This protein binds this small molecule.
Small molecule (SMILES): CC(=O)N[C@@H]1[C@@H](O[C@@H]2O[C@H](CO)[C@H](O)[C@H](O)[C@H]2O)[C@@H](O)[C@@H](CO)O[C@H]1O

Binding-site contacts:
Ligand atom C5 contacts residue TYR78 of chain 3.A at 4.0 Å (hydrophobic).
Ligand atom O2 contacts residue GLY1 of chain 3.A at 3.8 Å.
Ligand atom C1 contacts residue PHE47 of chain 3.A at 4.0 Å (hydrophobic).
Ligand atom O5 contacts residue TYR78 of chain 3.A at 3.3 Å.
Ligand atom C2 contacts residue GLY1 of chain 3.A at 3.7 Å.
Ligand atom O4 contacts residue ASP125 of chain 3.A at 2.6 Å (salt-bridge).
Ligand atom C1 contacts residue GLY1 of chain 3.A at 4.1 Å.
Ligand atom O6 contacts residue GLY121 of chain 3.A at 3.6 Å.
Ligand atom C3 contacts residue GLY1 of chain 3.A at 3.5 Å.
Ligand atom C6 contacts residue TYR122 of chain 3.A at 3.9 Å (hydrophobic).
Ligand atom O1 contacts residue PHE47 of chain 3.A at 2.9 Å.
Ligand atom C6 contacts residue TYR78 of chain 3.A at 3.6 Å (hydrophobic).
Ligand atom C5 contacts residue TYR78 of chain 3.A at 3.6 Å (hydrophobic).
Ligand atom C4 contacts residue ASP125 of chain 3.A at 3.3 Å.
Ligand atom O5 contacts residue GLY121 of chain 3.A at 3.7 Å.
Ligand atom C5 contacts residue ASP125 of chain 3.A at 3.8 Å.
Ligand atom C1 contacts residue TYR78 of chain 3.A at 3.8 Å (hydrophobic).
Ligand atom N2 contacts residue PHE47 of chain 3.A at 4.1 Å.
Ligand atom O6 contacts residue TYR122 of chain 3.A at 3.0 Å (h-bond).
Ligand atom O4 contacts residue GLY121 of chain 3.A at 3.6 Å.
Ligand atom C6 contacts residue TRP123 of chain 3.A at 3.9 Å (hydrophobic).
Ligand atom C3 contacts residue TYR78 of chain 3.A at 3.7 Å (hydrophobic).
Ligand atom C6 contacts residue TYR78 of chain 3.A at 4.1 Å (hydrophobic).
Ligand atom O4 contacts residue GLY1 of chain 3.A at 2.7 Å (h-bond).
Ligand atom O3 contacts residue GLY1 of chain 3.A at 2.9 Å (h-bond).
Ligand atom O1 contacts residue GLY121 of chain 3.A at 4.1 Å.
Ligand atom O1 contacts residue TYR122 of chain 3.A at 3.0 Å.
Ligand atom C7 contacts residue PHE47 of chain 3.A at 3.8 Å (hydrophobic).
Ligand atom O7 contacts residue GLY1 of chain 3.A at 3.0 Å (h-bond).
Ligand atom C2 contacts residue GLY1 of chain 3.A at 3.5 Å.
Ligand atom C2 contacts residue PHE47 of chain 3.A at 4.0 Å (hydrophobic).
Ligand atom O6 contacts residue TRP123 of chain 3.A at 3.1 Å (h-bond).
Ligand atom C4 contacts residue GLY1 of chain 3.A at 3.6 Å.
Ligand atom C6 contacts residue ASP125 of chain 3.A at 3.3 Å.
Ligand atom O5 contacts residue TYR122 of chain 3.A at 3.2 Å (h-bond).
Ligand atom C7 contacts residue GLY1 of chain 3.A at 3.9 Å.
Ligand atom O6 contacts residue ASP125 of chain 3.A at 2.8 Å (salt-bridge).
Ligand atom O7 contacts residue PHE47 of chain 3.A at 3.5 Å.
Ligand atom C1 contacts residue TYR122 of chain 3.A at 3.8 Å (hydrophobic).
Ligand atom C4 contacts residue TYR78 of chain 3.A at 3.7 Å (hydrophobic).

Sequence of chain 3.A:
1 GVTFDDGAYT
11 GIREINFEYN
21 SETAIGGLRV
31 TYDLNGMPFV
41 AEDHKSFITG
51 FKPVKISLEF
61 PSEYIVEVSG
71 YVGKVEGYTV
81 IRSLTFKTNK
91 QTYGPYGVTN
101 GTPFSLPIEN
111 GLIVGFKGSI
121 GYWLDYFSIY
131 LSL